Binding-site contacts:
Ligand atom O5 contacts residue ASN80 of chain 1.B at 2.4 Å (h-bond).
Ligand atom C7 contacts residue ASN80 of chain 1.B at 3.5 Å.
Ligand atom C6 contacts residue SER933 of chain 1.B at 4.2 Å.
Ligand atom O7 contacts residue ASN80 of chain 1.B at 3.6 Å.
Ligand atom C5 contacts residue ASN80 of chain 1.B at 3.7 Å.
Ligand atom C4 contacts residue ASN80 of chain 1.B at 4.3 Å.
Ligand atom C2 contacts residue ASN80 of chain 1.B at 2.5 Å.
Ligand atom C7 contacts residue VAL343 of chain 1.B at 4.0 Å (hydrophobic).
Ligand atom C3 contacts residue ASN80 of chain 1.B at 3.8 Å.
Ligand atom N2 contacts residue ASN80 of chain 1.B at 3.0 Å (h-bond).
Ligand atom C8 contacts residue VAL343 of chain 1.B at 3.8 Å (hydrophobic).
Ligand atom C1 contacts residue ASN80 of chain 1.B at 1.4 Å.
Ligand atom N2 contacts residue VAL343 of chain 1.B at 3.9 Å.

Sequence of chain 1.B:
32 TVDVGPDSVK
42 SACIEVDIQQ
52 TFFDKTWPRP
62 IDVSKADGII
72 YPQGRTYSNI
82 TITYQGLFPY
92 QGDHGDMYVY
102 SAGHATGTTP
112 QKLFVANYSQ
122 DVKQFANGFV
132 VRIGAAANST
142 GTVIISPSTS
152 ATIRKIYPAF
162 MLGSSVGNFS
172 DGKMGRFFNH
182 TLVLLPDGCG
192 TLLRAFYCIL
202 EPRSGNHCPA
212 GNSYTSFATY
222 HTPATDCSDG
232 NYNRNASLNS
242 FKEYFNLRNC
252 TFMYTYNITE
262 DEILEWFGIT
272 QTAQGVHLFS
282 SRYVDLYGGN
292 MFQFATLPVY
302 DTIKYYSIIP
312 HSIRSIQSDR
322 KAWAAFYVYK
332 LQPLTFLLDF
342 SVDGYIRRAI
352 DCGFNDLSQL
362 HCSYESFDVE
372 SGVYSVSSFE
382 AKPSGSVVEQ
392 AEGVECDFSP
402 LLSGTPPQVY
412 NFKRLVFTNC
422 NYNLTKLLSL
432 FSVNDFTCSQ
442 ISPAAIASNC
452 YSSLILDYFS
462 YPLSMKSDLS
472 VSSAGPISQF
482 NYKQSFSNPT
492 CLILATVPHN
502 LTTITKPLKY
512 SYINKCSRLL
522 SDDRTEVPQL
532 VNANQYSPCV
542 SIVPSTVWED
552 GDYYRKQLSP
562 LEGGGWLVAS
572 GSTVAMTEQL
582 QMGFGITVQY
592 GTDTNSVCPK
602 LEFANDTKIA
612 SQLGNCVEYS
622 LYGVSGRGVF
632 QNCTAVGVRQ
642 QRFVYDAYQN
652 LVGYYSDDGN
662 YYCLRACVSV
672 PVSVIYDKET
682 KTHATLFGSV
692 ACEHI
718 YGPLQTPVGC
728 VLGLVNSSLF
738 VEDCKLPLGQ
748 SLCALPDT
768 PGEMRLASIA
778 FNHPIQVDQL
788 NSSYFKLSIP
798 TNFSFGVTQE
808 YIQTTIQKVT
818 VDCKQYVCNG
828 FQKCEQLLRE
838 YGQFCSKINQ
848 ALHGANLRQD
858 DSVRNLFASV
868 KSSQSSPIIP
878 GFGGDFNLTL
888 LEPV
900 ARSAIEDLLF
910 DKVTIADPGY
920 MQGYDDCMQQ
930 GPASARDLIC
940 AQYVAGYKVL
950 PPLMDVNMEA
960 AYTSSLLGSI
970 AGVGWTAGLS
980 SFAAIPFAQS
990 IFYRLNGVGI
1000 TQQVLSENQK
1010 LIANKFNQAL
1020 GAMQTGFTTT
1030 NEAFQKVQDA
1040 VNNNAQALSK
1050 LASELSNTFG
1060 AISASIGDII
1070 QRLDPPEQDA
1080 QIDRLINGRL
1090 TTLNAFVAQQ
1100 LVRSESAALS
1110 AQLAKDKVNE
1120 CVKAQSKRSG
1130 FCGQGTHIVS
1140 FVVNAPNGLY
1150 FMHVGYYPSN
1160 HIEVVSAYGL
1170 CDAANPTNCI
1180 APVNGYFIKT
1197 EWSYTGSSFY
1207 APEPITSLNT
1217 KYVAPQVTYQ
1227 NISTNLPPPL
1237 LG

The small molecule below binds the protein below.
Small molecule (SMILES): CC(=O)N[C@H]1[C@H](O[C@H]2[C@H](O)[C@@H](NC(C)=O)CO[C@@H]2CO)O[C@H](CO)[C@@H](O)[C@@H]1O